Sequence of chain 1.B:
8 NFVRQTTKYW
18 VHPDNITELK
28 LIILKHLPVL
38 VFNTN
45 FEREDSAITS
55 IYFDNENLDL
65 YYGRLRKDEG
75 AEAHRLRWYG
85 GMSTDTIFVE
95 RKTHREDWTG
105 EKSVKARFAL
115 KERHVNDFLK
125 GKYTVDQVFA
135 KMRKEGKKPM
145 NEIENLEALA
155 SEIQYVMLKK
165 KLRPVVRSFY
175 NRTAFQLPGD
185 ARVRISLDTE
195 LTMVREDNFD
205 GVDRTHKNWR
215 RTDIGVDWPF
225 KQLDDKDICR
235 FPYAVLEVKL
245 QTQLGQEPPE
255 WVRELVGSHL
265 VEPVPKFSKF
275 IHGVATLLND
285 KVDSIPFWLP

The protein below binds the small molecule below.
Small molecule (SMILES): Nc1ncnc2c1ncn2[C@@H]1O[C@H](CO[P](=O)(O)O[P](=O)(O)NP(=O)(O)O)[C@@H](O)[C@H]1O

Binding-site contacts:
Ligand atom PB contacts residue ARG81 of chain 1.B at 3.8 Å.
Ligand atom N3B contacts residue LYS273 of chain 1.B at 3.5 Å.
Ligand atom O2B contacts residue ARG81 of chain 1.B at 2.7 Å (salt-bridge).
Ligand atom O1B contacts residue GLU241 of chain 1.B at 3.1 Å (salt-bridge).
Ligand atom O2A contacts residue ARG81 of chain 1.B at 2.7 Å (salt-bridge).
Ligand atom PA contacts residue LYS109 of chain 1.B at 3.8 Å.
Ligand atom O1G contacts residue MN1 of chain 1.J at 2.6 Å.
Ligand atom O2G contacts residue LYS96 of chain 1.B at 3.2 Å (salt-bridge).
Ligand atom O1B contacts residue ARG176 of chain 1.B at 3.3 Å (salt-bridge).
Ligand atom O1G contacts residue LYS15 of chain 1.B at 3.3 Å (salt-bridge).
Ligand atom N3B contacts residue TYR56 of chain 1.B at 3.7 Å.
Ligand atom O2B contacts residue TYR174 of chain 1.B at 2.5 Å (h-bond).
Ligand atom O1A contacts residue MN1 of chain 1.J at 2.4 Å.
Ligand atom O1B contacts residue LYS273 of chain 1.B at 3.0 Å (salt-bridge).
Ligand atom PB contacts residue TYR174 of chain 1.B at 3.6 Å.
Ligand atom O3G contacts residue PHE271 of chain 1.B at 3.7 Å.
Ligand atom O5' contacts residue ARG79 of chain 1.B at 2.7 Å (salt-bridge).
Ligand atom O3A contacts residue MN1 of chain 1.J at 3.0 Å.
Ligand atom PB contacts residue MN1 of chain 1.J at 3.3 Å.
Ligand atom PG contacts residue LYS15 of chain 1.B at 3.9 Å.
Ligand atom O3G contacts residue LYS15 of chain 1.B at 3.6 Å (salt-bridge).
Ligand atom O2G contacts residue TYR56 of chain 1.B at 3.8 Å.
Ligand atom O1A contacts residue ARG176 of chain 1.B at 3.6 Å (salt-bridge).
Ligand atom O3A contacts residue ARG79 of chain 1.B at 3.5 Å (salt-bridge).
Ligand atom O3G contacts residue SER272 of chain 1.B at 3.5 Å.
Ligand atom O1A contacts residue GLU241 of chain 1.B at 3.5 Å (salt-bridge).
Ligand atom PA contacts residue MN1 of chain 1.J at 3.4 Å.
Ligand atom PB contacts residue LYS273 of chain 1.B at 3.8 Å.
Ligand atom O2G contacts residue LYS273 of chain 1.B at 3.9 Å.
Ligand atom O2A contacts residue ARG176 of chain 1.B at 3.0 Å (salt-bridge).
Ligand atom PG contacts residue MN1 of chain 1.J at 3.7 Å.
Ligand atom O3A contacts residue ARG81 of chain 1.B at 3.8 Å.
Ligand atom O5' contacts residue LYS109 of chain 1.B at 2.7 Å (salt-bridge).
Ligand atom PA contacts residue ARG79 of chain 1.B at 3.6 Å.
Ligand atom O2A contacts residue TYR174 of chain 1.B at 3.7 Å.
Ligand atom O3G contacts residue LYS273 of chain 1.B at 3.1 Å (salt-bridge).
Ligand atom O2B contacts residue LYS273 of chain 1.B at 3.9 Å.
Ligand atom O1B contacts residue MN1 of chain 1.J at 2.2 Å.
Ligand atom O1G contacts residue LYS96 of chain 1.B at 3.9 Å.
Ligand atom PA contacts residue ARG81 of chain 1.B at 3.8 Å.